Sequence of chain 1.LA:
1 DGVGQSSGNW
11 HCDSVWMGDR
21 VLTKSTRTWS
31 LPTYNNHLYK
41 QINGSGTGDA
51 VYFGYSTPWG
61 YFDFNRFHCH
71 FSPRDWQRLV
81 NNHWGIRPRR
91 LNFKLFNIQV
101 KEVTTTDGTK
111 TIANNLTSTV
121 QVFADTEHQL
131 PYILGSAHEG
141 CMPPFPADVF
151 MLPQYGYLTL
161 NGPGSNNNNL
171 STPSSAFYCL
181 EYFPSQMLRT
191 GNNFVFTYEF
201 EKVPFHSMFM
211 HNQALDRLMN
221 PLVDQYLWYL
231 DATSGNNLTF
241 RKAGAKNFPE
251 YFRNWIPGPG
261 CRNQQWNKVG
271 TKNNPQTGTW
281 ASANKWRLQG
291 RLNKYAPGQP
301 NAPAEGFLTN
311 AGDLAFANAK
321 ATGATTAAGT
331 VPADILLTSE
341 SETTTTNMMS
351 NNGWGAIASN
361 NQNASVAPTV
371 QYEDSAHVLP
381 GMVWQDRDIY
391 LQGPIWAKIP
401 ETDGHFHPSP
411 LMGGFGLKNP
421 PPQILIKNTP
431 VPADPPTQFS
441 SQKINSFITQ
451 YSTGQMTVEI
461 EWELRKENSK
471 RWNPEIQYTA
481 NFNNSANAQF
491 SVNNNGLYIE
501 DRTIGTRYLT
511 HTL

Binding-site contacts:
Ligand atom C5 contacts residue PRO408 of chain 1.LA at 4.2 Å (hydrophobic).
Ligand atom N9 contacts residue PRO408 of chain 1.LA at 3.8 Å.
Ligand atom C4 contacts residue PRO408 of chain 1.LA at 3.9 Å (hydrophobic).
Ligand atom C6 contacts residue GLY416 of chain 1.LA at 4.2 Å.
Ligand atom C2 contacts residue ILE399 of chain 1.LA at 4.3 Å (hydrophobic).
Ligand atom C6 contacts residue PRO204 of chain 1.LA at 4.3 Å (hydrophobic).
Ligand atom N3 contacts residue PRO408 of chain 1.LA at 3.6 Å.
Ligand atom C8 contacts residue SER409 of chain 1.LA at 4.2 Å.
Ligand atom C8 contacts residue HIS407 of chain 1.LA at 3.4 Å.
Ligand atom N9 contacts residue HIS407 of chain 1.LA at 4.4 Å.
Ligand atom C6 contacts residue SER409 of chain 1.LA at 3.8 Å.
Ligand atom C6 contacts residue PRO408 of chain 1.LA at 3.8 Å (hydrophobic).
Ligand atom O2P contacts residue HIS407 of chain 1.LA at 4.1 Å.
Ligand atom O1P contacts residue HIS405 of chain 1.T at 3.9 Å.
Ligand atom N6 contacts residue GLY414 of chain 1.LA at 4.4 Å.
Ligand atom N7 contacts residue PRO204 of chain 1.LA at 4.1 Å.
Ligand atom N6 contacts residue SER409 of chain 1.LA at 3.3 Å (h-bond).
Ligand atom C5 contacts residue SER409 of chain 1.LA at 3.7 Å.
Ligand atom N6 contacts residue PRO204 of chain 1.LA at 4.4 Å.
Ligand atom C2 contacts residue PRO408 of chain 1.LA at 4.0 Å (hydrophobic).
Ligand atom N1 contacts residue GLY416 of chain 1.LA at 3.1 Å (h-bond).
Ligand atom N6 contacts residue PHE415 of chain 1.LA at 4.4 Å.
Ligand atom N7 contacts residue SER409 of chain 1.LA at 3.2 Å (h-bond).
Ligand atom O2P contacts residue ASP403 of chain 1.T at 3.9 Å.
Ligand atom O2P contacts residue GLY404 of chain 1.T at 4.2 Å.
Ligand atom C2 contacts residue GLY416 of chain 1.LA at 3.6 Å.
Ligand atom N7 contacts residue HIS407 of chain 1.LA at 3.8 Å.
Ligand atom C2' contacts residue PRO408 of chain 1.LA at 4.3 Å (hydrophobic).
Ligand atom N6 contacts residue PRO408 of chain 1.LA at 4.0 Å.
Ligand atom N6 contacts residue GLY416 of chain 1.LA at 3.7 Å.
Ligand atom C2' contacts residue HIS407 of chain 1.LA at 4.0 Å.
Ligand atom C8 contacts residue PRO408 of chain 1.LA at 4.4 Å (hydrophobic).
Ligand atom C1' contacts residue PRO408 of chain 1.LA at 3.9 Å (hydrophobic).
Ligand atom C5 contacts residue PRO204 of chain 1.LA at 4.1 Å (hydrophobic).
Ligand atom N1 contacts residue PRO408 of chain 1.LA at 3.8 Å.

This protein binds this small molecule.
Small molecule (SMILES): Nc1ncnc2c1ncn2[C@H]1C[C@H](O)[C@@H](COP(=O)(O)O)O1

Sequence of chain 1.T:
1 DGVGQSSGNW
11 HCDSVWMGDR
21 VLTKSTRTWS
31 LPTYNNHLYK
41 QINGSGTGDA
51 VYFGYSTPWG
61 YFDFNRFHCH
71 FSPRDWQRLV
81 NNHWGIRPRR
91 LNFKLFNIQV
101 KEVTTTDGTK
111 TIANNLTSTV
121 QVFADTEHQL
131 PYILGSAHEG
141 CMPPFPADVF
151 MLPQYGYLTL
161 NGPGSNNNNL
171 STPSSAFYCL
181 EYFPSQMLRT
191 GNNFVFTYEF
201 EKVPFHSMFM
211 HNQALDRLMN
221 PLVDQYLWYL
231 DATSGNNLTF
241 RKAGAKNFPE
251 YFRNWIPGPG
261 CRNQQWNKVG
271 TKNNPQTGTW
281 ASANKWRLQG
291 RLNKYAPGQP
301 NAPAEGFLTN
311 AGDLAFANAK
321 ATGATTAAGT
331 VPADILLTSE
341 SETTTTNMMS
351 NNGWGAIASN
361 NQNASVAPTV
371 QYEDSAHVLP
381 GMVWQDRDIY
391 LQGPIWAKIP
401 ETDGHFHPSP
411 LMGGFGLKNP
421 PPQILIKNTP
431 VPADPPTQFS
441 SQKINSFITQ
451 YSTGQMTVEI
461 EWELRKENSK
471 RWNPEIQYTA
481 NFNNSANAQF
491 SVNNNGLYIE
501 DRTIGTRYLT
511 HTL